Binding-site contacts:
Ligand atom C7 contacts residue ILE39 of chain 1.A at 4.1 Å (hydrophobic).
Ligand atom C12 contacts residue VAL180 of chain 1.A at 3.8 Å (hydrophobic).
Ligand atom C11 contacts residue LYS62 of chain 1.A at 3.9 Å.
Ligand atom C10 contacts residue ASP181 of chain 1.A at 4.0 Å.
Ligand atom N2 contacts residue LYS62 of chain 1.A at 3.2 Å (salt-bridge).
Ligand atom C12 contacts residue PHE112 of chain 1.A at 3.7 Å (hydrophobic).
Ligand atom C6 contacts residue VAL47 of chain 1.A at 4.1 Å (hydrophobic).
Ligand atom N2 contacts residue GLU77 of chain 1.A at 4.2 Å.
Ligand atom C7 contacts residue LEU168 of chain 1.A at 3.6 Å (hydrophobic).
Ligand atom C11 contacts residue ASP181 of chain 1.A at 3.5 Å.
Ligand atom C3 contacts residue LEU115 of chain 1.A at 4.2 Å (hydrophobic).
Ligand atom C1 contacts residue MET114 of chain 1.A at 3.7 Å (hydrophobic).
Ligand atom C1 contacts residue ILE39 of chain 1.A at 4.0 Å (hydrophobic).
Ligand atom O1 contacts residue MET114 of chain 1.A at 3.9 Å.
Ligand atom C4 contacts residue VAL180 of chain 1.A at 4.2 Å (hydrophobic).
Ligand atom C11 contacts residue PHE112 of chain 1.A at 3.8 Å (hydrophobic).
Ligand atom N1 contacts residue PHE44 of chain 1.A at 3.2 Å.
Ligand atom C3 contacts residue GLU113 of chain 1.A at 3.7 Å.
Ligand atom C8 contacts residue VAL180 of chain 1.A at 3.9 Å (hydrophobic).
Ligand atom N1 contacts residue LYS62 of chain 1.A at 4.0 Å.
Ligand atom C1 contacts residue LEU168 of chain 1.A at 4.2 Å (hydrophobic).
Ligand atom C9 contacts residue VAL47 of chain 1.A at 4.2 Å (hydrophobic).
Ligand atom C11 contacts residue GLU77 of chain 1.A at 4.0 Å.
Ligand atom C1 contacts residue LEU115 of chain 1.A at 3.1 Å (hydrophobic).
Ligand atom C5 contacts residue VAL180 of chain 1.A at 4.2 Å (hydrophobic).
Ligand atom C4 contacts residue ALA60 of chain 1.A at 4.1 Å (hydrophobic).
Ligand atom C3 contacts residue ALA60 of chain 1.A at 3.5 Å (hydrophobic).
Ligand atom C1 contacts residue SER116 of chain 1.A at 3.9 Å.
Ligand atom C2 contacts residue LEU168 of chain 1.A at 3.9 Å (hydrophobic).
Ligand atom C11 contacts residue VAL180 of chain 1.A at 4.0 Å (hydrophobic).
Ligand atom O1 contacts residue LEU115 of chain 1.A at 3.1 Å (h-bond).
Ligand atom C2 contacts residue ALA60 of chain 1.A at 3.7 Å (hydrophobic).
Ligand atom C2 contacts residue LEU115 of chain 1.A at 4.0 Å (hydrophobic).
Ligand atom N2 contacts residue ASP181 of chain 1.A at 3.4 Å.
Ligand atom C10 contacts residue PHE44 of chain 1.A at 4.2 Å (hydrophobic).
Ligand atom C6 contacts residue LEU168 of chain 1.A at 3.9 Å (hydrophobic).
Ligand atom N1 contacts residue ASP181 of chain 1.A at 3.7 Å.
Ligand atom C10 contacts residue LYS62 of chain 1.A at 4.0 Å.
Ligand atom O1 contacts residue ALA60 of chain 1.A at 3.9 Å.
Ligand atom C9 contacts residue VAL180 of chain 1.A at 4.2 Å (hydrophobic).

Sequence of chain 1.A:
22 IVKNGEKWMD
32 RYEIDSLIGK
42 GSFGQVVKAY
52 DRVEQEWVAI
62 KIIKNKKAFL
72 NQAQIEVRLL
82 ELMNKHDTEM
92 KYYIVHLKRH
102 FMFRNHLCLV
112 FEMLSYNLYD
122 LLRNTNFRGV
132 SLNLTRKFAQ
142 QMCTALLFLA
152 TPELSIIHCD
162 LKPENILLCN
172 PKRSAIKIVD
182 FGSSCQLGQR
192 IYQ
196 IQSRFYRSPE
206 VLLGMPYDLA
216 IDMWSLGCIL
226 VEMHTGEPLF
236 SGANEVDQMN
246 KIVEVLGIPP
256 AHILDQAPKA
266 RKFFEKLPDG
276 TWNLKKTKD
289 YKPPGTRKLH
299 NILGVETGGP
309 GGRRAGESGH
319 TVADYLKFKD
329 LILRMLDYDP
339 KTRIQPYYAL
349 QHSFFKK

A protein and the small-molecule ligand that binds it are described below.
Small molecule (SMILES): COc1ccc(-c2ccnc(N)c2)cc1